This small molecule binds to this protein.
Small molecule (SMILES): Nc1nc2c(ncn2[C@H]2C[C@H](O)[C@@H](CO[P](=O)(O)C[P](=O)(O)OP(=O)(O)O)O2)c(=O)[nH]1

Binding-site contacts:
Ligand atom O1G contacts residue ASP190 of chain 1.A at 2.9 Å (salt-bridge).
Ligand atom PG contacts residue MG1 of chain 1.E at 3.3 Å.
Ligand atom C4' contacts residue PHE272 of chain 1.A at 3.2 Å (hydrophobic).
Ligand atom O3B contacts residue MG1 of chain 1.E at 3.4 Å.
Ligand atom PG contacts residue SER180 of chain 1.A at 3.5 Å.
Ligand atom O3' contacts residue GLY274 of chain 1.A at 3.5 Å.
Ligand atom C3A contacts residue MG1 of chain 1.E at 3.2 Å.
Ligand atom O1G contacts residue GLY189 of chain 1.A at 3.6 Å.
Ligand atom C2' contacts residue TYR271 of chain 1.A at 3.2 Å (hydrophobic).
Ligand atom O1B contacts residue ARG183 of chain 1.A at 3.0 Å (salt-bridge).
Ligand atom N2 contacts residue ARG283 of chain 1.A at 3.5 Å.
Ligand atom C2' contacts residue GLY274 of chain 1.A at 3.5 Å.
Ligand atom C5 contacts residue ASP276 of chain 1.A at 3.4 Å.
Ligand atom O3' contacts residue PHE272 of chain 1.A at 3.2 Å (h-bond).
Ligand atom O3G contacts residue SER180 of chain 1.A at 2.7 Å (h-bond).
Ligand atom O3G contacts residue SER188 of chain 1.A at 3.6 Å.
Ligand atom O2B contacts residue GLY179 of chain 1.A at 3.2 Å.
Ligand atom O2B contacts residue ASP192 of chain 1.A at 3.0 Å (salt-bridge).
Ligand atom PG contacts residue GLY189 of chain 1.A at 3.6 Å.
Ligand atom O3' contacts residue THR273 of chain 1.A at 3.2 Å (h-bond).
Ligand atom O1G contacts residue MG1 of chain 1.E at 2.2 Å.
Ligand atom O2B contacts residue MG1 of chain 1.E at 2.0 Å.
Ligand atom PB contacts residue MG1 of chain 1.E at 2.9 Å.
Ligand atom PA contacts residue MG1 of chain 1.E at 3.1 Å.
Ligand atom O1A contacts residue ASP190 of chain 1.A at 3.1 Å (salt-bridge).
Ligand atom O1A contacts residue MG1 of chain 1.F at 2.3 Å.
Ligand atom O3G contacts residue ARG149 of chain 1.A at 2.7 Å (salt-bridge).
Ligand atom O3' contacts residue ARG183 of chain 1.A at 3.5 Å (salt-bridge).
Ligand atom PA contacts residue MG1 of chain 1.F at 3.5 Å.
Ligand atom N3 contacts residue ASN279 of chain 1.A at 3.2 Å (h-bond).
Ligand atom O3B contacts residue SER180 of chain 1.A at 3.4 Å (h-bond).
Ligand atom O3G contacts residue GLY189 of chain 1.A at 2.8 Å (h-bond).
Ligand atom N2 contacts residue ASN279 of chain 1.A at 3.5 Å.
Ligand atom C1' contacts residue TYR271 of chain 1.A at 3.2 Å (hydrophobic).
Ligand atom N3 contacts residue TYR271 of chain 1.A at 3.2 Å.
Ligand atom O2B contacts residue SER180 of chain 1.A at 3.1 Å (h-bond).
Ligand atom C5' contacts residue ASP192 of chain 1.A at 3.5 Å.
Ligand atom O1A contacts residue ASP192 of chain 1.A at 2.7 Å (salt-bridge).
Ligand atom N7 contacts residue ASP276 of chain 1.A at 3.4 Å.
Ligand atom O1A contacts residue MG1 of chain 1.E at 2.0 Å.

Sequence of chain 1.A:
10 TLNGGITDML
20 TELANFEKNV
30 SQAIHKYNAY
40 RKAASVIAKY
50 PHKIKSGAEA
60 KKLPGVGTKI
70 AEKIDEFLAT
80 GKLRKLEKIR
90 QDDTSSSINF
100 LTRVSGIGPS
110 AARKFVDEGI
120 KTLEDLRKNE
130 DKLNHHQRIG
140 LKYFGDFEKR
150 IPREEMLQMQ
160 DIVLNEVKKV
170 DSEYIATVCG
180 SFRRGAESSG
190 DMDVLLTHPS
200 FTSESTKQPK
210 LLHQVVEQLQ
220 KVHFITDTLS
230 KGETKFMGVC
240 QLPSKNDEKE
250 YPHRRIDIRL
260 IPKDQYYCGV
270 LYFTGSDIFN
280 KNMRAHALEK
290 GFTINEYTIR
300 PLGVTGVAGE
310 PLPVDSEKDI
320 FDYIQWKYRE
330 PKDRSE